Sequence of chain 1.B:
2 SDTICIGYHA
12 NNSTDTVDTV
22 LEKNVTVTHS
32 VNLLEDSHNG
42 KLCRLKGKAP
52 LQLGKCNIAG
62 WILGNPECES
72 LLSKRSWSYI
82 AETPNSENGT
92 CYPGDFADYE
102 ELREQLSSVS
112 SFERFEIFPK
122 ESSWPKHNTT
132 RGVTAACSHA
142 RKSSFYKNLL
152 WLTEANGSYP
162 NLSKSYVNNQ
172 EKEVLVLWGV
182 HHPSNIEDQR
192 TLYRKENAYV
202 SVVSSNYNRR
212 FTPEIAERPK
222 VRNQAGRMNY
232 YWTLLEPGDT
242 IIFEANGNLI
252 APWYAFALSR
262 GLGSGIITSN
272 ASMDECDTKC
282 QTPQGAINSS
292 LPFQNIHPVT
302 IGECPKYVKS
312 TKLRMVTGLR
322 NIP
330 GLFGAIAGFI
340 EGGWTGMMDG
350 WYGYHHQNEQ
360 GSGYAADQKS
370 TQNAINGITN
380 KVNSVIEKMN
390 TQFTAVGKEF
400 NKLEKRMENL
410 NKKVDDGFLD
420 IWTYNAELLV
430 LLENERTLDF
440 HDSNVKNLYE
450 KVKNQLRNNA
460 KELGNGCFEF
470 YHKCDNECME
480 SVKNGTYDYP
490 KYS

This small molecule binds to this protein.
Small molecule (SMILES): CC(=O)N[C@H]1[C@H](O[C@H]2[C@H](O)[C@@H](NC(C)=O)CO[C@@H]2CO)O[C@H](CO)[C@@H](O[C@@H]2O[C@H](CO[C@H]3O[C@H](CO)[C@@H](O)[C@H](O)[C@@H]3O)[C@@H](O)[C@H](O[C@H]3O[C@H](CO)[C@@H](O)[C@H](O)[C@@H]3O)[C@@H]2O)[C@@H]1O

Binding-site contacts:
Ligand atom C6 contacts residue GLU188 of chain 1.B at 4.2 Å.
Ligand atom N2 contacts residue ASN162 of chain 1.A at 2.8 Å (h-bond).
Ligand atom C3 contacts residue ARG191 of chain 1.B at 3.8 Å.
Ligand atom O2 contacts residue GLU188 of chain 1.B at 3.0 Å (salt-bridge).
Ligand atom O6 contacts residue ARG191 of chain 1.B at 3.7 Å.
Ligand atom O7 contacts residue ASN162 of chain 1.A at 3.8 Å.
Ligand atom O2 contacts residue ARG191 of chain 1.B at 4.3 Å.
Ligand atom C4 contacts residue ARG191 of chain 1.B at 4.0 Å.
Ligand atom O6 contacts residue GLU188 of chain 1.B at 3.7 Å.
Ligand atom C3 contacts residue ASN162 of chain 1.A at 3.7 Å.
Ligand atom C7 contacts residue ASN162 of chain 1.A at 3.5 Å.
Ligand atom C4 contacts residue ARG191 of chain 1.B at 4.2 Å.
Ligand atom C2 contacts residue ASN162 of chain 1.A at 2.4 Å.
Ligand atom C1 contacts residue ARG191 of chain 1.B at 4.2 Å.
Ligand atom O4 contacts residue ARG191 of chain 1.B at 3.1 Å (salt-bridge).
Ligand atom O5 contacts residue ARG191 of chain 1.B at 2.9 Å (salt-bridge).
Ligand atom C5 contacts residue ASN162 of chain 1.A at 3.7 Å.
Ligand atom O3 contacts residue GLU197 of chain 1.B at 4.2 Å.
Ligand atom C4 contacts residue ASN162 of chain 1.A at 4.2 Å.
Ligand atom O2 contacts residue ARG191 of chain 1.B at 2.9 Å (salt-bridge).
Ligand atom C2 contacts residue ARG191 of chain 1.B at 3.9 Å.
Ligand atom C6 contacts residue ARG191 of chain 1.B at 4.0 Å.
Ligand atom O5 contacts residue ASN162 of chain 1.A at 2.4 Å (h-bond).
Ligand atom C1 contacts residue ARG191 of chain 1.B at 3.5 Å.
Ligand atom O3 contacts residue ARG191 of chain 1.B at 3.2 Å (salt-bridge).
Ligand atom O6 contacts residue TYR200 of chain 1.A at 4.2 Å.
Ligand atom C1 contacts residue ASN162 of chain 1.A at 1.4 Å.
Ligand atom C5 contacts residue GLU188 of chain 1.B at 4.3 Å.
Ligand atom C5 contacts residue ARG191 of chain 1.B at 4.0 Å.
Ligand atom C2 contacts residue GLU188 of chain 1.B at 4.1 Å.
Ligand atom C2 contacts residue ARG191 of chain 1.B at 3.9 Å.

Sequence of chain 1.A:
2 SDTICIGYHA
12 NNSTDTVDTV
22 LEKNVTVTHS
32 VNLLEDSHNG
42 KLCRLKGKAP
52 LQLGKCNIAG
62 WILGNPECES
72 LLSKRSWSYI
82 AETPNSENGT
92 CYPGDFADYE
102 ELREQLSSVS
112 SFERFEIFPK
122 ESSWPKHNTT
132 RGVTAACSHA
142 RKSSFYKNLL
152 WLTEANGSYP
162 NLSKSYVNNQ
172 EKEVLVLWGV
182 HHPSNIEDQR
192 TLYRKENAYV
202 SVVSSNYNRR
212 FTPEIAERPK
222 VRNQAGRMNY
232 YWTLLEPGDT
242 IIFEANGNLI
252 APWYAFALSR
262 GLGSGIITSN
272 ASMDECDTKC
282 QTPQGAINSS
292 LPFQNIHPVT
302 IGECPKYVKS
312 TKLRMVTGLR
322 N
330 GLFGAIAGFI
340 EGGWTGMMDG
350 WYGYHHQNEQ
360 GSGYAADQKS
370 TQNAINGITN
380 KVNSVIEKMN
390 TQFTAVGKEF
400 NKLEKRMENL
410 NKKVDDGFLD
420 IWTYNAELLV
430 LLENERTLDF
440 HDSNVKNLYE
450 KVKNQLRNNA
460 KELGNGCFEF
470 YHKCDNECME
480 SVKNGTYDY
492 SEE